A small-molecule ligand and the protein it binds are described below.
Small molecule (SMILES): CC(=O)N[C@H]1[C@H](O[C@H]2[C@H](O)[C@@H](NC(C)=O)CO[C@@H]2CO)O[C@H](CO)[C@@H](O)[C@@H]1O

Binding-site contacts:
Ligand atom N2 contacts residue ASN144 of chain 2.A at 2.7 Å (h-bond).
Ligand atom C2 contacts residue ASN144 of chain 2.A at 2.2 Å.
Ligand atom C8 contacts residue ASN144 of chain 2.A at 4.5 Å.
Ligand atom O7 contacts residue ASN144 of chain 2.A at 3.6 Å.
Ligand atom C3 contacts residue ASN144 of chain 2.A at 3.6 Å.
Ligand atom C4 contacts residue ASN144 of chain 2.A at 4.1 Å.
Ligand atom C5 contacts residue ASN144 of chain 2.A at 3.6 Å.
Ligand atom C7 contacts residue ASN144 of chain 2.A at 3.4 Å.
Ligand atom O5 contacts residue ASN144 of chain 2.A at 2.4 Å (h-bond).
Ligand atom C1 contacts residue ASN144 of chain 2.A at 1.4 Å.

Sequence of chain 2.A:
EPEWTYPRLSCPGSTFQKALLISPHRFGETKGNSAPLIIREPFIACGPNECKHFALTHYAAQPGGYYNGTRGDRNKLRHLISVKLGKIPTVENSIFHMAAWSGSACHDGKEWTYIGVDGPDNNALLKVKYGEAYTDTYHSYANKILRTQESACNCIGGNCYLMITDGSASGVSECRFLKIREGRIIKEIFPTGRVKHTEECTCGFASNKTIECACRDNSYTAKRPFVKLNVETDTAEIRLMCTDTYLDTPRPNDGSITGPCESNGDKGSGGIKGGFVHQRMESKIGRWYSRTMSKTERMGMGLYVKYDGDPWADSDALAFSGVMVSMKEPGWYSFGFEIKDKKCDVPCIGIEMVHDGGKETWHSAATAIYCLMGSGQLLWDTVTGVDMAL